A small-molecule ligand and the protein it binds are described below.
Small molecule (SMILES): CC(=O)N[C@H]1CO[C@H](CO[C@@H]2O[C@@H](C)[C@@H](O)[C@@H](O)[C@@H]2O)[C@@H](O)[C@@H]1O

Binding-site contacts:
Ligand atom O7 contacts residue TYR120 of chain 1.F at 3.5 Å.
Ligand atom C5 contacts residue ASN121 of chain 1.F at 3.7 Å.
Ligand atom O5 contacts residue ASN121 of chain 1.F at 2.4 Å (h-bond).
Ligand atom O4 contacts residue ASP156 of chain 1.F at 4.4 Å.
Ligand atom O3 contacts residue THR158 of chain 1.F at 4.4 Å.
Ligand atom O7 contacts residue ASP156 of chain 1.F at 3.9 Å.
Ligand atom N2 contacts residue ASN121 of chain 1.F at 2.9 Å (h-bond).
Ligand atom N2 contacts residue ASP156 of chain 1.F at 4.5 Å.
Ligand atom C1 contacts residue ASP156 of chain 1.F at 4.3 Å.
Ligand atom O3 contacts residue ASP156 of chain 1.F at 4.0 Å.
Ligand atom C6 contacts residue GLY155 of chain 1.F at 3.8 Å.
Ligand atom O7 contacts residue ASN121 of chain 1.F at 3.0 Å (h-bond).
Ligand atom C2 contacts residue ASP156 of chain 1.F at 3.6 Å.
Ligand atom C7 contacts residue TYR120 of chain 1.F at 4.1 Å (hydrophobic).
Ligand atom C7 contacts residue ASN121 of chain 1.F at 3.1 Å.
Ligand atom C3 contacts residue ASN121 of chain 1.F at 3.8 Å.
Ligand atom C2 contacts residue ASN121 of chain 1.F at 2.4 Å.
Ligand atom C1 contacts residue GLY155 of chain 1.F at 4.5 Å.
Ligand atom C3 contacts residue ASP156 of chain 1.F at 4.2 Å.
Ligand atom C4 contacts residue ASN121 of chain 1.F at 4.2 Å.
Ligand atom C6 contacts residue ASP156 of chain 1.F at 4.3 Å.
Ligand atom C8 contacts residue ASN121 of chain 1.F at 4.4 Å.
Ligand atom O5 contacts residue ASP156 of chain 1.F at 4.1 Å.
Ligand atom C8 contacts residue TYR120 of chain 1.F at 3.3 Å (hydrophobic).
Ligand atom C4 contacts residue ASP156 of chain 1.F at 3.7 Å.
Ligand atom C1 contacts residue ASN121 of chain 1.F at 1.4 Å.

Sequence of chain 1.F:
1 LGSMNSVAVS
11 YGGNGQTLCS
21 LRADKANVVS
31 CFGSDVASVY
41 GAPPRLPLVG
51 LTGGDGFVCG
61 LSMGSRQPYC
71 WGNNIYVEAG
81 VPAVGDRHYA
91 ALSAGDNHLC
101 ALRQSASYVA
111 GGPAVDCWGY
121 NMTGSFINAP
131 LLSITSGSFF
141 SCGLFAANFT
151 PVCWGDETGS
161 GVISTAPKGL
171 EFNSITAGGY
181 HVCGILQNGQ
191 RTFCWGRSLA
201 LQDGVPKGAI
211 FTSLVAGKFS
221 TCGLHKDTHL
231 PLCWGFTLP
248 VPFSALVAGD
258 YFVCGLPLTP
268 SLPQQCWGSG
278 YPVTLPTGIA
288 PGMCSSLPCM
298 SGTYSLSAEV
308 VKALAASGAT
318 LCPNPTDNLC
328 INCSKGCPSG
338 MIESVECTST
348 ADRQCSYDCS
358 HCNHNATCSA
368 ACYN